Sequence of chain 2.C:
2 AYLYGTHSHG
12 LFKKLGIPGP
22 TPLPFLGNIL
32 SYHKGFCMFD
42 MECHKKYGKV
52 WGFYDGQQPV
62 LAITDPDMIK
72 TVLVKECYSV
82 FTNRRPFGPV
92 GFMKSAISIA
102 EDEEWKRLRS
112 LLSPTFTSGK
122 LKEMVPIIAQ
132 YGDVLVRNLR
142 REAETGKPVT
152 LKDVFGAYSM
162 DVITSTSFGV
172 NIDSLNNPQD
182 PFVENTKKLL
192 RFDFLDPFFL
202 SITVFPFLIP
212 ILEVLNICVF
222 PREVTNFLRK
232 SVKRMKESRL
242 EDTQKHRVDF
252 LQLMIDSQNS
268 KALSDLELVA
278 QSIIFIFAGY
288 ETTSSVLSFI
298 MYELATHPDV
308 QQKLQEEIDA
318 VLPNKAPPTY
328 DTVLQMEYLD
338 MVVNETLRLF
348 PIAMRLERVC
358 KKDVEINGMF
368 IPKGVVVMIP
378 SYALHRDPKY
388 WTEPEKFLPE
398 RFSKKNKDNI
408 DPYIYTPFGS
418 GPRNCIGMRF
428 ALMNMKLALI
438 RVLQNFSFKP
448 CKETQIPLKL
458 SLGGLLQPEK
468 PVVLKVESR

A small-molecule ligand and the protein it binds are described below.
Small molecule (SMILES): Cc1ncc2n1-c1ccc(Cl)cc1C(c1ccccc1F)=NC2

Binding-site contacts:
Ligand atom CAA contacts residue HEM1 of chain 2.H at 3.4 Å.
Ligand atom CAV contacts residue HEM1 of chain 2.H at 3.7 Å.
Ligand atom CAI contacts residue HEM1 of chain 2.H at 3.2 Å.
Ligand atom NAW contacts residue HEM1 of chain 2.H at 3.8 Å.
Ligand atom CAH contacts residue HEM1 of chain 2.H at 3.0 Å.
Ligand atom CAR contacts residue HEM1 of chain 2.H at 3.7 Å.
Ligand atom CAJ contacts residue LEU196 of chain 2.C at 4.2 Å (hydrophobic).
Ligand atom CLAC contacts residue HEM1 of chain 2.H at 3.3 Å.
Ligand atom CAP contacts residue HEM1 of chain 2.H at 3.7 Å.
Ligand atom NAN contacts residue LEU196 of chain 2.C at 3.8 Å.
Ligand atom CAJ contacts residue ARG85 of chain 2.C at 3.1 Å.
Ligand atom CAF contacts residue ASP197 of chain 2.C at 3.7 Å.
Ligand atom CAF contacts residue LEU462 of chain 2.C at 3.9 Å (hydrophobic).
Ligand atom CAD contacts residue GLY461 of chain 2.C at 3.9 Å.
Ligand atom NAN contacts residue SER99 of chain 2.C at 2.4 Å (h-bond).
Ligand atom CAE contacts residue LEU196 of chain 2.C at 4.1 Å (hydrophobic).
Ligand atom CAL contacts residue ARG85 of chain 2.C at 3.5 Å.
Ligand atom CAA contacts residue ALA285 of chain 2.C at 3.9 Å (hydrophobic).
Ligand atom FAB contacts residue LEU196 of chain 2.C at 3.1 Å.
Ligand atom CAD contacts residue ASP197 of chain 2.C at 3.8 Å.
Ligand atom CAK contacts residue ILE349 of chain 2.C at 3.2 Å (hydrophobic).
Ligand atom CLAC contacts residue THR289 of chain 2.C at 2.9 Å.
Ligand atom CAF contacts residue LEU196 of chain 2.C at 3.8 Å (hydrophobic).
Ligand atom CAD contacts residue LEU196 of chain 2.C at 3.9 Å (hydrophobic).
Ligand atom CAJ contacts residue SER99 of chain 2.C at 3.7 Å.
Ligand atom CAQ contacts residue LEU462 of chain 2.C at 4.1 Å (hydrophobic).
Ligand atom CLAC contacts residue ILE349 of chain 2.C at 2.0 Å.
Ligand atom NAN contacts residue HEM1 of chain 2.H at 3.6 Å.
Ligand atom CAE contacts residue GLY461 of chain 2.C at 3.8 Å.
Ligand atom NAN contacts residue ARG85 of chain 2.C at 3.7 Å.
Ligand atom CAA contacts residue SER99 of chain 2.C at 2.9 Å.
Ligand atom CAP contacts residue ILE349 of chain 2.C at 3.1 Å (hydrophobic).
Ligand atom CAQ contacts residue LEU196 of chain 2.C at 3.5 Å (hydrophobic).
Ligand atom CAR contacts residue SER99 of chain 2.C at 3.0 Å.
Ligand atom CAA contacts residue LEU196 of chain 2.C at 3.7 Å (hydrophobic).
Ligand atom CAS contacts residue ARG85 of chain 2.C at 3.8 Å.
Ligand atom CAP contacts residue THR289 of chain 2.C at 4.1 Å.
Ligand atom NAW contacts residue LEU196 of chain 2.C at 4.1 Å.
Ligand atom CAR contacts residue LEU196 of chain 2.C at 3.9 Å (hydrophobic).
Ligand atom CAE contacts residue PRO198 of chain 2.C at 4.2 Å (hydrophobic).